Sequence of chain 3.C:
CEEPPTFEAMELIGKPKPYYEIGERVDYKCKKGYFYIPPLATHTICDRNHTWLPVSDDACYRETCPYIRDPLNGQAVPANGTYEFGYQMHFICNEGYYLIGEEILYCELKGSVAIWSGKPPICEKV

A protein and the small-molecule ligand that binds it are described below.
Small molecule (SMILES): CC(=O)N[C@H]1[C@H](O[C@H]2[C@H](O)[C@@H](NC(C)=O)CO[C@@H]2CO)O[C@H](CO)[C@@H](O[C@@H]2O[C@H](CO)[C@@H](O)[C@H](O)[C@@H]2O)[C@@H]1O

Binding-site contacts:
Ligand atom C5 contacts residue GLN88 of chain 3.C at 2.9 Å.
Ligand atom C8 contacts residue ILE104 of chain 3.C at 3.4 Å (hydrophobic).
Ligand atom C5 contacts residue ASN80 of chain 3.C at 3.7 Å.
Ligand atom C8 contacts residue HIS90 of chain 3.C at 4.4 Å.
Ligand atom C3 contacts residue GLN88 of chain 3.C at 3.4 Å.
Ligand atom C6 contacts residue GLN88 of chain 3.C at 4.1 Å.
Ligand atom O7 contacts residue ASN80 of chain 3.C at 3.0 Å (h-bond).
Ligand atom C1 contacts residue GLN88 of chain 3.C at 3.2 Å.
Ligand atom C1 contacts residue ALA79 of chain 3.C at 4.4 Å (hydrophobic).
Ligand atom C7 contacts residue ASN80 of chain 3.C at 3.4 Å.
Ligand atom O5 contacts residue GLN88 of chain 3.C at 3.5 Å (h-bond).
Ligand atom C5 contacts residue ALA79 of chain 3.C at 4.3 Å (hydrophobic).
Ligand atom C7 contacts residue TYR87 of chain 3.C at 4.0 Å (hydrophobic).
Ligand atom C2 contacts residue ASN80 of chain 3.C at 2.5 Å.
Ligand atom C4 contacts residue GLN88 of chain 3.C at 3.2 Å.
Ligand atom C8 contacts residue GLN88 of chain 3.C at 3.9 Å.
Ligand atom N2 contacts residue GLN88 of chain 3.C at 4.3 Å.
Ligand atom C7 contacts residue GLN88 of chain 3.C at 4.2 Å.
Ligand atom C4 contacts residue ASN80 of chain 3.C at 4.3 Å.
Ligand atom C8 contacts residue GLY86 of chain 3.C at 3.9 Å.
Ligand atom O5 contacts residue ALA79 of chain 3.C at 3.7 Å.
Ligand atom N2 contacts residue ASN80 of chain 3.C at 2.8 Å (h-bond).
Ligand atom N2 contacts residue TYR87 of chain 3.C at 4.1 Å.
Ligand atom C5 contacts residue HIS90 of chain 3.C at 4.3 Å.
Ligand atom C1 contacts residue ASN80 of chain 3.C at 1.5 Å.
Ligand atom O5 contacts residue ASN80 of chain 3.C at 2.4 Å (h-bond).
Ligand atom C8 contacts residue TYR87 of chain 3.C at 3.5 Å (hydrophobic).
Ligand atom C2 contacts residue GLN88 of chain 3.C at 3.9 Å.
Ligand atom O7 contacts residue TYR87 of chain 3.C at 4.4 Å.
Ligand atom C6 contacts residue ALA79 of chain 3.C at 4.2 Å (hydrophobic).
Ligand atom C6 contacts residue HIS90 of chain 3.C at 3.8 Å.
Ligand atom C3 contacts residue ASN80 of chain 3.C at 3.8 Å.
Ligand atom C8 contacts residue TYR106 of chain 3.C at 4.1 Å (hydrophobic).
Ligand atom O4 contacts residue GLN88 of chain 3.C at 3.0 Å (h-bond).